Binding-site contacts:
Ligand atom C7 contacts residue ASN200 of chain 1.A at 3.6 Å.
Ligand atom N2 contacts residue ARG204 of chain 1.A at 3.1 Å (salt-bridge).
Ligand atom O3 contacts residue ASP263 of chain 1.A at 4.0 Å.
Ligand atom C6 contacts residue ASP263 of chain 1.A at 4.3 Å.
Ligand atom C2 contacts residue ASP263 of chain 1.A at 4.0 Å.
Ligand atom C4 contacts residue ASP263 of chain 1.A at 3.8 Å.
Ligand atom C8 contacts residue ARG204 of chain 1.A at 3.8 Å.
Ligand atom C2 contacts residue ARG204 of chain 1.A at 4.0 Å.
Ligand atom O5 contacts residue ARG204 of chain 1.A at 4.4 Å.
Ligand atom C7 contacts residue LEU265 of chain 1.A at 4.0 Å (hydrophobic).
Ligand atom C5 contacts residue ARG204 of chain 1.A at 3.1 Å.
Ligand atom C1 contacts residue ASP263 of chain 1.A at 3.4 Å.
Ligand atom N2 contacts residue ASN200 of chain 1.A at 2.9 Å (h-bond).
Ligand atom C4 contacts residue ARG204 of chain 1.A at 3.6 Å.
Ligand atom O6 contacts residue ARG204 of chain 1.A at 2.3 Å (salt-bridge).
Ligand atom C1 contacts residue ASN200 of chain 1.A at 1.4 Å.
Ligand atom O4 contacts residue ARG204 of chain 1.A at 3.1 Å (salt-bridge).
Ligand atom C1 contacts residue ARG204 of chain 1.A at 4.1 Å.
Ligand atom O5 contacts residue SER202 of chain 1.A at 3.6 Å.
Ligand atom C5 contacts residue SER202 of chain 1.A at 3.5 Å.
Ligand atom O5 contacts residue ASP263 of chain 1.A at 3.5 Å (salt-bridge).
Ligand atom C6 contacts residue ARG204 of chain 1.A at 3.1 Å.
Ligand atom N2 contacts residue LEU265 of chain 1.A at 4.5 Å.
Ligand atom C1 contacts residue SER202 of chain 1.A at 4.1 Å.
Ligand atom C6 contacts residue SER202 of chain 1.A at 3.8 Å.
Ligand atom C7 contacts residue ARG204 of chain 1.A at 3.0 Å.
Ligand atom C3 contacts residue ASP263 of chain 1.A at 3.2 Å.
Ligand atom C2 contacts residue ASN200 of chain 1.A at 2.5 Å.
Ligand atom O7 contacts residue ARG204 of chain 1.A at 2.8 Å (salt-bridge).
Ligand atom O7 contacts residue LEU265 of chain 1.A at 3.1 Å.
Ligand atom C5 contacts residue ASP263 of chain 1.A at 3.3 Å.
Ligand atom C8 contacts residue ASN200 of chain 1.A at 3.9 Å.
Ligand atom C5 contacts residue ASN200 of chain 1.A at 3.7 Å.
Ligand atom N2 contacts residue ASP263 of chain 1.A at 4.2 Å.
Ligand atom O5 contacts residue ASN200 of chain 1.A at 2.4 Å (h-bond).
Ligand atom O6 contacts residue SER202 of chain 1.A at 4.2 Å.
Ligand atom C4 contacts residue ASN200 of chain 1.A at 4.2 Å.
Ligand atom O4 contacts residue ASP263 of chain 1.A at 3.8 Å.
Ligand atom C3 contacts residue ASN200 of chain 1.A at 3.8 Å.

Sequence of chain 1.A:
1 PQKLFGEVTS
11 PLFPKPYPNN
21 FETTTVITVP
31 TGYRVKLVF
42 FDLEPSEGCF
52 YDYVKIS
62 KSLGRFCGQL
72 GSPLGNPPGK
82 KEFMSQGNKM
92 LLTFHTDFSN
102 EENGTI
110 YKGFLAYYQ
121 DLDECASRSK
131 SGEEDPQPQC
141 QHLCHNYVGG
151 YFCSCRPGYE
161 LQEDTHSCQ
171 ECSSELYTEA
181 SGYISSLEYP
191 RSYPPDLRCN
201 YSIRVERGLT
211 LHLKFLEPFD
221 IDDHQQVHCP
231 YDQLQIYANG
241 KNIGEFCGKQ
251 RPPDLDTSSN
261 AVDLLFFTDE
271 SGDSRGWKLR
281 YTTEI

The small molecule below binds the protein below.
Small molecule (SMILES): CC(=O)N[C@H]1[C@H](O[C@H]2[C@H](O)[C@@H](NC(C)=O)CO[C@@H]2CO)O[C@H](CO)[C@@H](O[C@@H]2O[C@H](CO[C@H]3O[C@H](CO)[C@@H](O)[C@H](O)[C@@H]3O)[C@@H](O)[C@H](O[C@H]3O[C@H](CO)[C@@H](O[C@@H]4O[C@H](CO)[C@H](O)[C@H](O)[C@H]4O)[C@H](O)[C@@H]3O)[C@@H]2O)[C@@H]1O